Binding-site contacts:
Ligand atom CAG contacts residue GLN132 of chain 1.C at 3.7 Å.
Ligand atom FAP contacts residue GLY14 of chain 1.C at 3.8 Å.
Ligand atom FAP contacts residue GLY17 of chain 1.C at 3.8 Å.
Ligand atom CAJ contacts residue ASN133 of chain 1.C at 3.2 Å.
Ligand atom CAN contacts residue VAL19 of chain 1.C at 3.8 Å (hydrophobic).
Ligand atom NAX contacts residue ALA32 of chain 1.C at 4.0 Å.
Ligand atom NAW contacts residue PHE83 of chain 1.C at 3.9 Å.
Ligand atom FAQ contacts residue VAL19 of chain 1.C at 2.6 Å.
Ligand atom CAY contacts residue LEU84 of chain 1.C at 3.7 Å (hydrophobic).
Ligand atom NAW contacts residue ALA32 of chain 1.C at 3.4 Å.
Ligand atom CAU contacts residue LEU135 of chain 1.C at 3.8 Å (hydrophobic).
Ligand atom NAX contacts residue LEU84 of chain 1.C at 3.2 Å (h-bond).
Ligand atom CAD contacts residue ILE11 of chain 1.C at 3.9 Å (hydrophobic).
Ligand atom NAX contacts residue PHE83 of chain 1.C at 3.9 Å.
Ligand atom CAV contacts residue ALA32 of chain 1.C at 3.5 Å (hydrophobic).
Ligand atom CAS contacts residue LEU135 of chain 1.C at 4.0 Å (hydrophobic).
Ligand atom NAK contacts residue ASP146 of chain 1.C at 2.9 Å (salt-bridge).
Ligand atom NAW contacts residue LEU84 of chain 1.C at 3.8 Å.
Ligand atom CAV contacts residue LEU135 of chain 1.C at 3.4 Å (hydrophobic).
Ligand atom CAT contacts residue PHE81 of chain 1.C at 3.8 Å (hydrophobic).
Ligand atom NAL contacts residue ASP146 of chain 1.C at 3.4 Å (salt-bridge).
Ligand atom CAU contacts residue PHE81 of chain 1.C at 3.7 Å (hydrophobic).
Ligand atom CAY contacts residue LEU135 of chain 1.C at 3.7 Å (hydrophobic).
Ligand atom NAL contacts residue ASN133 of chain 1.C at 3.8 Å.
Ligand atom NAW contacts residue GLU82 of chain 1.C at 3.1 Å (salt-bridge).
Ligand atom FAQ contacts residue LYS34 of chain 1.C at 4.0 Å.
Ligand atom OAA contacts residue GLY12 of chain 1.C at 3.4 Å.
Ligand atom NAW contacts residue LEU135 of chain 1.C at 3.9 Å.
Ligand atom CAE contacts residue LEU135 of chain 1.C at 3.6 Å (hydrophobic).
Ligand atom CAV contacts residue GLU82 of chain 1.C at 4.0 Å.
Ligand atom CBA contacts residue LEU135 of chain 1.C at 3.6 Å (hydrophobic).
Ligand atom FAO contacts residue GLU13 of chain 1.C at 3.8 Å.
Ligand atom CAJ contacts residue ASP146 of chain 1.C at 3.3 Å.
Ligand atom SAB contacts residue ILE11 of chain 1.C at 3.6 Å.
Ligand atom CAZ contacts residue LEU135 of chain 1.C at 3.4 Å (hydrophobic).
Ligand atom NAK contacts residue ASN133 of chain 1.C at 2.6 Å (h-bond).
Ligand atom CAU contacts residue ALA32 of chain 1.C at 3.6 Å (hydrophobic).
Ligand atom CAD contacts residue LEU135 of chain 1.C at 3.4 Å (hydrophobic).
Ligand atom CAC contacts residue ILE11 of chain 1.C at 2.6 Å (hydrophobic).
Ligand atom OAA contacts residue ILE11 of chain 1.C at 3.8 Å.

Sequence of chain 1.C:
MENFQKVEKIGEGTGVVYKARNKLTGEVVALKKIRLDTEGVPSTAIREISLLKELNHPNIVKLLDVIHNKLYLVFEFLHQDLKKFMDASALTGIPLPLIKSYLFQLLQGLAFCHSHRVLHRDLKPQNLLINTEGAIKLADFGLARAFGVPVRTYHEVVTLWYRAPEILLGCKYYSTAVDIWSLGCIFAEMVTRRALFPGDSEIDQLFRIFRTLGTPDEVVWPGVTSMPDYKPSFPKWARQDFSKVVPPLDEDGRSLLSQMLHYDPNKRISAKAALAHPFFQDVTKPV

This protein binds this small molecule.
Small molecule (SMILES): O=S1CCc2c(c(-c3cn[nH]c3C(F)(F)F)nc3ccc4[nH]ncc4c23)C1